This small molecule binds to this protein.
Small molecule (SMILES): CC(=O)N[C@@H]1[C@@H](O)[C@H](O)[C@@H](CO)O[C@H]1O

Binding-site contacts:
Ligand atom C4 contacts residue ASN208 of chain 1.A at 4.2 Å.
Ligand atom O6 contacts residue ASN185 of chain 1.A at 4.1 Å.
Ligand atom C1 contacts residue ASN208 of chain 1.A at 1.4 Å.
Ligand atom C1 contacts residue GLY184 of chain 1.A at 4.3 Å.
Ligand atom N2 contacts residue ASN208 of chain 1.A at 3.0 Å (h-bond).
Ligand atom C5 contacts residue NAG1 of chain 1.D at 3.4 Å.
Ligand atom O6 contacts residue NAG1 of chain 1.D at 3.6 Å.
Ligand atom C3 contacts residue ASN208 of chain 1.A at 3.9 Å.
Ligand atom O4 contacts residue NAG1 of chain 1.D at 1.4 Å (h-bond).
Ligand atom O3 contacts residue NAG1 of chain 1.D at 4.0 Å.
Ligand atom O5 contacts residue GLY184 of chain 1.A at 3.6 Å.
Ligand atom O6 contacts residue ASN161 of chain 1.A at 4.5 Å.
Ligand atom C5 contacts residue GLY184 of chain 1.A at 4.4 Å.
Ligand atom C6 contacts residue GLY184 of chain 1.A at 3.4 Å.
Ligand atom C7 contacts residue ASN208 of chain 1.A at 3.4 Å.
Ligand atom C4 contacts residue NAG1 of chain 1.D at 2.8 Å.
Ligand atom O6 contacts residue ARG162 of chain 1.A at 4.3 Å.
Ligand atom C6 contacts residue NAG1 of chain 1.D at 3.1 Å.
Ligand atom C2 contacts residue ASN208 of chain 1.A at 2.5 Å.
Ligand atom C5 contacts residue ASN208 of chain 1.A at 3.7 Å.
Ligand atom C8 contacts residue ASN208 of chain 1.A at 4.5 Å.
Ligand atom O7 contacts residue ASN208 of chain 1.A at 3.5 Å (h-bond).
Ligand atom C3 contacts residue NAG1 of chain 1.D at 3.7 Å.
Ligand atom O5 contacts residue ASN208 of chain 1.A at 2.3 Å (h-bond).
Ligand atom O6 contacts residue GLY184 of chain 1.A at 2.8 Å (h-bond).

Sequence of chain 1.A:
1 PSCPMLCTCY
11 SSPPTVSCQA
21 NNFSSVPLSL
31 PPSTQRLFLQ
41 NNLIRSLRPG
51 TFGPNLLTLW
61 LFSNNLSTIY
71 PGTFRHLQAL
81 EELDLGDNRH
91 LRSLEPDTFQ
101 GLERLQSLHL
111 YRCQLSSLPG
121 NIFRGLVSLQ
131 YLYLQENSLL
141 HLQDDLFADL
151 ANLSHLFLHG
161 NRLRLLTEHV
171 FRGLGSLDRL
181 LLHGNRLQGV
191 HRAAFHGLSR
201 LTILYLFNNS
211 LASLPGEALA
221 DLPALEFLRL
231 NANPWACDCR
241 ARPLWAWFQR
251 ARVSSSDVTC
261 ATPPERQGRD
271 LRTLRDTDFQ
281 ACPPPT